Binding-site contacts:
Ligand atom S30 contacts residue PHE104 of chain 5.A at 3.8 Å.
Ligand atom C28 contacts residue VAL60 of chain 5.A at 3.8 Å (hydrophobic).
Ligand atom N15 contacts residue TRP56 of chain 5.A at 3.6 Å (h-bond).
Ligand atom C21 contacts residue LEU83 of chain 5.A at 3.9 Å (hydrophobic).
Ligand atom C13 contacts residue GLU421 of chain 5.A at 3.6 Å.
Ligand atom C10 contacts residue PHE422 of chain 5.A at 3.6 Å (hydrophobic).
Ligand atom C06 contacts residue GLU421 of chain 5.A at 3.8 Å.
Ligand atom N01 contacts residue PHE422 of chain 5.A at 2.8 Å (h-bond).
Ligand atom C28 contacts residue LEU83 of chain 5.A at 3.8 Å (hydrophobic).
Ligand atom C04 contacts residue TRP56 of chain 5.A at 3.6 Å (hydrophobic).
Ligand atom S05 contacts residue TRP56 of chain 5.A at 3.9 Å.
Ligand atom C23 contacts residue ARG57 of chain 5.A at 3.7 Å.
Ligand atom C27 contacts residue LEU83 of chain 5.A at 3.8 Å (hydrophobic).
Ligand atom N01 contacts residue TRP56 of chain 5.A at 3.8 Å.
Ligand atom C29 contacts residue PHE104 of chain 5.A at 3.6 Å (hydrophobic).
Ligand atom C16 contacts residue TRP56 of chain 5.A at 3.6 Å (hydrophobic).
Ligand atom C02 contacts residue PHE422 of chain 5.A at 3.7 Å (hydrophobic).
Ligand atom C19 contacts residue PHE104 of chain 5.A at 3.3 Å (hydrophobic).
Ligand atom C26 contacts residue MET36 of chain 5.A at 3.8 Å (hydrophobic).
Ligand atom N03 contacts residue PHE422 of chain 5.A at 3.6 Å.
Ligand atom C25 contacts residue TRP33 of chain 5.A at 3.6 Å (hydrophobic).
Ligand atom C22 contacts residue LEU83 of chain 5.A at 3.8 Å (hydrophobic).
Ligand atom C18 contacts residue TRP56 of chain 5.A at 3.6 Å (hydrophobic).
Ligand atom C18 contacts residue PHE104 of chain 5.A at 3.4 Å (hydrophobic).
Ligand atom S30 contacts residue TRP56 of chain 5.A at 3.9 Å.
Ligand atom S30 contacts residue ALA53 of chain 5.A at 3.9 Å.
Ligand atom C02 contacts residue TRP56 of chain 5.A at 3.7 Å (hydrophobic).
Ligand atom C27 contacts residue PHE104 of chain 5.A at 3.5 Å (hydrophobic).
Ligand atom C20 contacts residue PHE104 of chain 5.A at 3.5 Å (hydrophobic).
Ligand atom C21 contacts residue PHE104 of chain 5.A at 3.7 Å (hydrophobic).
Ligand atom C24 contacts residue ARG57 of chain 5.A at 3.8 Å.
Ligand atom C02 contacts residue SER103 of chain 5.A at 3.7 Å.
Ligand atom N01 contacts residue MET85 of chain 5.A at 3.6 Å.
Ligand atom C14 contacts residue GLU421 of chain 5.A at 3.3 Å.
Ligand atom C12 contacts residue HIS139 of chain 5.A at 3.9 Å.
Ligand atom N03 contacts residue TRP56 of chain 5.A at 3.8 Å.
Ligand atom C19 contacts residue TRP56 of chain 5.A at 3.8 Å (hydrophobic).
Ligand atom C17 contacts residue TRP56 of chain 5.A at 3.6 Å (hydrophobic).
Ligand atom N01 contacts residue SER103 of chain 5.A at 2.6 Å (h-bond).
Ligand atom C20 contacts residue ALA53 of chain 5.A at 3.9 Å (hydrophobic).

Sequence of chain 5.A:
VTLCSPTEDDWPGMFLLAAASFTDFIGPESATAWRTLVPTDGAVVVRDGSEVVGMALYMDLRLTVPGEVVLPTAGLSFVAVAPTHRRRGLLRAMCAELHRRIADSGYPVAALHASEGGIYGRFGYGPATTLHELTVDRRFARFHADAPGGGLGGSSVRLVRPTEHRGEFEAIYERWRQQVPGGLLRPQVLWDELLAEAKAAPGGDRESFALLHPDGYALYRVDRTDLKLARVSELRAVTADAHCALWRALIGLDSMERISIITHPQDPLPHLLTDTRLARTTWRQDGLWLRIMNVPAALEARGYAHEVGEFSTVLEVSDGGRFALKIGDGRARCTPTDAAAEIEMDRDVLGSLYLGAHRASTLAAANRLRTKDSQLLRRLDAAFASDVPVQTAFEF

A small-molecule ligand and the protein it binds are described below.
Small molecule (SMILES): Nc1nc(SCCCN2CCCCC2)nc2sc3c(c12)CC[C@H](c1ccccc1)C3